The protein below binds the small molecule below.
Small molecule (SMILES): CC(=O)N[C@H]1[C@H](O[C@H]2[C@H](O)[C@@H](NC(C)=O)CO[C@@H]2CO)O[C@H](CO)[C@@H](O[C@@H]2O[C@H](CO)[C@@H](O)[C@H](O)[C@@H]2O)[C@@H]1O

Sequence of chain 1.E:
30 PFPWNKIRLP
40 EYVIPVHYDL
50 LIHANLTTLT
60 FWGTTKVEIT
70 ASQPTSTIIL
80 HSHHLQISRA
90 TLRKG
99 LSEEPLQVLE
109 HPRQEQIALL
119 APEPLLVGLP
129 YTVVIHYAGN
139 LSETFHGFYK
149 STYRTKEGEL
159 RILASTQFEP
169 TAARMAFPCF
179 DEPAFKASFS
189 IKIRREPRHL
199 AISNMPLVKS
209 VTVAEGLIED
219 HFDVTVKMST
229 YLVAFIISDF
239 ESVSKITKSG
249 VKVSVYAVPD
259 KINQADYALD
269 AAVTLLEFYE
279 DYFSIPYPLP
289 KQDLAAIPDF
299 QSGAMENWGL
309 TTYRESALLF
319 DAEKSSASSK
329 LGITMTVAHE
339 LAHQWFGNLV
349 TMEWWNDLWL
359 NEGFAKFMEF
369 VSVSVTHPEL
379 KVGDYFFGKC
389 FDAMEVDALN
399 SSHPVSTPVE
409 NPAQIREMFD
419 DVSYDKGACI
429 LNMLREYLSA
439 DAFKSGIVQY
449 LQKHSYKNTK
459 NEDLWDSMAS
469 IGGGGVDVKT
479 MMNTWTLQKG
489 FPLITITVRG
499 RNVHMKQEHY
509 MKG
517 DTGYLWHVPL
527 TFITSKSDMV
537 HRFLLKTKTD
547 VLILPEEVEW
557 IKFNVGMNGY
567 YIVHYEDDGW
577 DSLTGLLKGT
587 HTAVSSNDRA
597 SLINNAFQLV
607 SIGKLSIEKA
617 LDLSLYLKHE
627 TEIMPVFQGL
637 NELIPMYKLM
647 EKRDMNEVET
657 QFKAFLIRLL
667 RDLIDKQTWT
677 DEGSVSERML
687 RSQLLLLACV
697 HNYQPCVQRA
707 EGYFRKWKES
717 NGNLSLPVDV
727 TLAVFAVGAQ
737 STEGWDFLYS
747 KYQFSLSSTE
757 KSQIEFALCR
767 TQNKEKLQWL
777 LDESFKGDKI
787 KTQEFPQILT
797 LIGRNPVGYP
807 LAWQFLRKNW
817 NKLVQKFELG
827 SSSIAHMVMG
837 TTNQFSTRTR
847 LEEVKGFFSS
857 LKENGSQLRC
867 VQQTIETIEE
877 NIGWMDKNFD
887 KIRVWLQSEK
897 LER

Binding-site contacts:
Ligand atom N2 contacts residue ASN54 of chain 1.E at 2.8 Å (h-bond).
Ligand atom C8 contacts residue LEU215 of chain 1.E at 3.3 Å (hydrophobic).
Ligand atom C3 contacts residue ASN54 of chain 1.E at 3.8 Å.
Ligand atom C6 contacts residue THR57 of chain 1.E at 4.4 Å.
Ligand atom O7 contacts residue ASN54 of chain 1.E at 2.9 Å (h-bond).
Ligand atom O7 contacts residue ALA53 of chain 1.E at 3.7 Å.
Ligand atom O5 contacts residue THR57 of chain 1.E at 4.1 Å.
Ligand atom C7 contacts residue ALA53 of chain 1.E at 4.4 Å (hydrophobic).
Ligand atom C1 contacts residue THR56 of chain 1.E at 4.3 Å.
Ligand atom C5 contacts residue ASN54 of chain 1.E at 3.7 Å.
Ligand atom C8 contacts residue ARG193 of chain 1.E at 4.2 Å.
Ligand atom O6 contacts residue THR57 of chain 1.E at 4.4 Å.
Ligand atom C7 contacts residue LEU215 of chain 1.E at 4.3 Å (hydrophobic).
Ligand atom C1 contacts residue GLU194 of chain 1.E at 4.3 Å.
Ligand atom C7 contacts residue GLU194 of chain 1.E at 4.0 Å.
Ligand atom C3 contacts residue GLU194 of chain 1.E at 3.5 Å.
Ligand atom C7 contacts residue ASN54 of chain 1.E at 3.2 Å.
Ligand atom C8 contacts residue GLU194 of chain 1.E at 3.7 Å.
Ligand atom C5 contacts residue THR56 of chain 1.E at 4.1 Å.
Ligand atom C1 contacts residue ASN54 of chain 1.E at 1.4 Å.
Ligand atom N2 contacts residue GLU194 of chain 1.E at 3.3 Å (salt-bridge).
Ligand atom O5 contacts residue ASN54 of chain 1.E at 2.5 Å (h-bond).
Ligand atom C7 contacts residue HIS52 of chain 1.E at 3.5 Å.
Ligand atom O5 contacts residue THR56 of chain 1.E at 4.2 Å.
Ligand atom O6 contacts residue GLY214 of chain 1.E at 4.3 Å.
Ligand atom C8 contacts residue HIS52 of chain 1.E at 3.8 Å.
Ligand atom C2 contacts residue GLU194 of chain 1.E at 3.9 Å.
Ligand atom O7 contacts residue HIS52 of chain 1.E at 2.6 Å (h-bond).
Ligand atom C2 contacts residue ASN54 of chain 1.E at 2.5 Å.
Ligand atom C4 contacts residue ASN54 of chain 1.E at 4.3 Å.
Ligand atom O3 contacts residue GLU194 of chain 1.E at 3.9 Å.
Ligand atom C6 contacts residue GLU213 of chain 1.E at 4.5 Å.